Binding-site contacts:
Ligand atom C27 contacts residue LEU289 of chain 1.A at 3.7 Å (hydrophobic).
Ligand atom N2 contacts residue TRP286 of chain 1.A at 4.0 Å.
Ligand atom C25 contacts residue SER293 of chain 1.A at 3.4 Å.
Ligand atom C2 contacts residue TYR341 of chain 1.A at 3.6 Å (hydrophobic).
Ligand atom N3 contacts residue HIS287 of chain 1.A at 3.1 Å.
Ligand atom C28 contacts residue GLN291 of chain 1.A at 3.6 Å.
Ligand atom C5 contacts residue TRP286 of chain 1.A at 3.5 Å (hydrophobic).
Ligand atom C26 contacts residue GLU292 of chain 1.A at 3.8 Å.
Ligand atom C26 contacts residue SER293 of chain 1.A at 3.9 Å.
Ligand atom N1 contacts residue TYR341 of chain 1.A at 2.9 Å.
Ligand atom C28 contacts residue LEU289 of chain 1.A at 3.9 Å (hydrophobic).
Ligand atom C1 contacts residue TYR341 of chain 1.A at 3.9 Å (hydrophobic).
Ligand atom C27 contacts residue TRP286 of chain 1.A at 4.2 Å (hydrophobic).
Ligand atom C10 contacts residue HIS287 of chain 1.A at 3.6 Å.
Ligand atom C16 contacts residue TRP286 of chain 1.A at 3.5 Å (hydrophobic).
Ligand atom C27 contacts residue GLN291 of chain 1.A at 3.4 Å.
Ligand atom N1 contacts residue TRP286 of chain 1.A at 3.3 Å.
Ligand atom C2 contacts residue TRP286 of chain 1.A at 3.5 Å (hydrophobic).
Ligand atom C29 contacts residue GLN291 of chain 1.A at 4.1 Å.
Ligand atom C21 contacts residue TRP286 of chain 1.A at 3.9 Å (hydrophobic).
Ligand atom C21 contacts residue LEU289 of chain 1.A at 3.7 Å (hydrophobic).
Ligand atom C15 contacts residue HIS287 of chain 1.A at 3.5 Å.
Ligand atom C4 contacts residue TRP286 of chain 1.A at 3.4 Å (hydrophobic).
Ligand atom C17 contacts residue TYR72 of chain 1.A at 3.6 Å (hydrophobic).
Ligand atom C28 contacts residue GLU292 of chain 1.A at 4.2 Å.
Ligand atom C15 contacts residue TRP286 of chain 1.A at 4.0 Å (hydrophobic).
Ligand atom C10 contacts residue TRP286 of chain 1.A at 3.9 Å (hydrophobic).
Ligand atom C19 contacts residue HIS287 of chain 1.A at 3.6 Å.
Ligand atom C17 contacts residue TRP286 of chain 1.A at 3.6 Å (hydrophobic).
Ligand atom C14 contacts residue TRP286 of chain 1.A at 3.5 Å (hydrophobic).
Ligand atom C7 contacts residue TRP286 of chain 1.A at 3.7 Å (hydrophobic).
Ligand atom C9 contacts residue HIS287 of chain 1.A at 3.8 Å.
Ligand atom C6 contacts residue TRP286 of chain 1.A at 3.6 Å (hydrophobic).
Ligand atom C26 contacts residue GLN291 of chain 1.A at 3.8 Å.
Ligand atom C3 contacts residue TRP286 of chain 1.A at 3.5 Å (hydrophobic).
Ligand atom C3 contacts residue TYR72 of chain 1.A at 3.8 Å (hydrophobic).
Ligand atom C9 contacts residue TRP286 of chain 1.A at 3.4 Å (hydrophobic).
Ligand atom C1 contacts residue TRP286 of chain 1.A at 3.5 Å (hydrophobic).
Ligand atom C29 contacts residue LEU289 of chain 1.A at 3.9 Å (hydrophobic).
Ligand atom C25 contacts residue LEU289 of chain 1.A at 3.9 Å (hydrophobic).

This protein binds this small molecule.
Small molecule (SMILES): C#CCCCCC[n+]1c(-c2ccccc2)c2cc(N)ccc2c2ccc(N)cc21

Sequence of chain 1.A:
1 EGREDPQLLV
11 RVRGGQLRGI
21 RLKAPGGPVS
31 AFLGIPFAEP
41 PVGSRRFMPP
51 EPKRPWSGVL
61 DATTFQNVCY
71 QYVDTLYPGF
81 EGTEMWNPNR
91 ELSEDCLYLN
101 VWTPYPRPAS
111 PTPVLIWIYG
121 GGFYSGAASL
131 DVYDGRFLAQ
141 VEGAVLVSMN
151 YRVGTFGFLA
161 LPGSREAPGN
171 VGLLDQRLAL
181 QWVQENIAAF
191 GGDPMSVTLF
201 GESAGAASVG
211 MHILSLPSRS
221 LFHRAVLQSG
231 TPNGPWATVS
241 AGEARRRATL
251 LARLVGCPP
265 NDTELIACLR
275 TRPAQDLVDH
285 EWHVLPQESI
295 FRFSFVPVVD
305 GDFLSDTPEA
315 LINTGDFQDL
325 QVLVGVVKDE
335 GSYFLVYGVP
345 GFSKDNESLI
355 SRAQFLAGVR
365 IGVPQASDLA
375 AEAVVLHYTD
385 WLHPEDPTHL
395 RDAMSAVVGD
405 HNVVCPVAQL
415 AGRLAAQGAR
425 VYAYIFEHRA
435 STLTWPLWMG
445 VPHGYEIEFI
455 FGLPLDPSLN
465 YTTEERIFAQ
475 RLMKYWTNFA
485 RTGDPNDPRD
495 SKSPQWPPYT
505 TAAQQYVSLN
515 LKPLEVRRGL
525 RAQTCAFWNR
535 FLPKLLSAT